A small-molecule ligand and the protein it binds are described below.
Small molecule (SMILES): CC(=O)N[C@H]1[C@H](O[C@H]2[C@H](O)[C@@H](NC(C)=O)CO[C@@H]2CO)O[C@H](CO)[C@@H](O)[C@@H]1O

Sequence of chain 1.E:
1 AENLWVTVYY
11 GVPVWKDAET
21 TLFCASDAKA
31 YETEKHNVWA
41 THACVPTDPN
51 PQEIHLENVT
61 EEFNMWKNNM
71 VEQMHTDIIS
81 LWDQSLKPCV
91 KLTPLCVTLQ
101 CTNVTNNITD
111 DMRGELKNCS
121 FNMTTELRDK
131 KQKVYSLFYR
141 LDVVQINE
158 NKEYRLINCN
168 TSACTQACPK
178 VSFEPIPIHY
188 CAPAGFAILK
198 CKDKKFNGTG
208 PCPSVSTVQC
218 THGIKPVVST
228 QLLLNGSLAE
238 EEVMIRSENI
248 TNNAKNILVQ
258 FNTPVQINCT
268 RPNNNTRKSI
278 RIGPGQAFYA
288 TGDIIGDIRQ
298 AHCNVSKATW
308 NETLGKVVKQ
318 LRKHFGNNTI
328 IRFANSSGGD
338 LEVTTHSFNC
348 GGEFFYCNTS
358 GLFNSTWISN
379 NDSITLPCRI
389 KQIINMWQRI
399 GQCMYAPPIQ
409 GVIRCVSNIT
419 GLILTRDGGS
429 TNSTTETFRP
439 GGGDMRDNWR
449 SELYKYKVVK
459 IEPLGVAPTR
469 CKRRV

Binding-site contacts:
Ligand atom C2 contacts residue ASN301 of chain 1.E at 2.4 Å.
Ligand atom C8 contacts residue ARG412 of chain 1.E at 3.6 Å.
Ligand atom C5 contacts residue ASN301 of chain 1.E at 3.7 Å.
Ligand atom C8 contacts residue ASN301 of chain 1.E at 3.4 Å.
Ligand atom O5 contacts residue THR383 of chain 1.E at 4.4 Å.
Ligand atom C7 contacts residue ARG412 of chain 1.E at 3.8 Å.
Ligand atom N2 contacts residue HIS299 of chain 1.E at 3.5 Å.
Ligand atom C7 contacts residue ASN301 of chain 1.E at 3.3 Å.
Ligand atom C2 contacts residue HIS299 of chain 1.E at 4.3 Å.
Ligand atom O6 contacts residue SER381 of chain 1.E at 3.8 Å.
Ligand atom C1 contacts residue ASN301 of chain 1.E at 1.4 Å.
Ligand atom N2 contacts residue ASN301 of chain 1.E at 2.8 Å (h-bond).
Ligand atom O5 contacts residue SER381 of chain 1.E at 3.9 Å.
Ligand atom C6 contacts residue SER381 of chain 1.E at 4.4 Å.
Ligand atom C3 contacts residue HIS299 of chain 1.E at 4.2 Å.
Ligand atom O7 contacts residue THR267 of chain 1.E at 4.2 Å.
Ligand atom C3 contacts residue ASN301 of chain 1.E at 3.8 Å.
Ligand atom C4 contacts residue ASN301 of chain 1.E at 4.2 Å.
Ligand atom O5 contacts residue ASN301 of chain 1.E at 2.4 Å (h-bond).
Ligand atom C7 contacts residue HIS299 of chain 1.E at 4.4 Å.
Ligand atom O7 contacts residue HIS299 of chain 1.E at 4.4 Å.
Ligand atom O7 contacts residue ASN301 of chain 1.E at 4.2 Å.
Ligand atom O7 contacts residue ARG412 of chain 1.E at 3.2 Å (salt-bridge).